Binding-site contacts:
Ligand atom C17 contacts residue NAD1 of chain 3.B at 3.8 Å.
Ligand atom C19 contacts residue LEU193 of chain 3.A at 3.8 Å (hydrophobic).
Ligand atom C19 contacts residue NAD1 of chain 3.B at 3.6 Å.
Ligand atom C10 contacts residue GLN150 of chain 3.A at 3.9 Å.
Ligand atom C7 contacts residue MET201 of chain 3.A at 4.0 Å (hydrophobic).
Ligand atom C17 contacts residue TYR156 of chain 3.A at 3.5 Å (hydrophobic).
Ligand atom C20 contacts residue TRP194 of chain 3.A at 3.9 Å (hydrophobic).
Ligand atom C4 contacts residue TRP194 of chain 3.A at 3.9 Å (hydrophobic).
Ligand atom O3 contacts residue TYR156 of chain 3.A at 2.5 Å (h-bond).
Ligand atom C15 contacts residue HIS95 of chain 3.A at 3.8 Å.
Ligand atom C21 contacts residue TRP194 of chain 3.A at 4.1 Å (hydrophobic).
Ligand atom C21 contacts residue HIS95 of chain 3.A at 4.1 Å.
Ligand atom C12 contacts residue HIS95 of chain 3.A at 4.2 Å.
Ligand atom O3 contacts residue LEU193 of chain 3.A at 4.2 Å.
Ligand atom C15 contacts residue TYR255 of chain 2.A at 4.2 Å (hydrophobic).
Ligand atom C12 contacts residue GLN150 of chain 3.A at 3.6 Å.
Ligand atom C18 contacts residue HIS95 of chain 3.A at 3.6 Å.
Ligand atom O3 contacts residue HIS95 of chain 3.A at 3.7 Å.
Ligand atom C15 contacts residue GLN150 of chain 3.A at 3.5 Å.
Ligand atom C9 contacts residue GLN150 of chain 3.A at 3.3 Å.
Ligand atom C4 contacts residue LEU197 of chain 3.A at 4.3 Å (hydrophobic).
Ligand atom C2 contacts residue TRP194 of chain 3.A at 3.8 Å (hydrophobic).
Ligand atom C20 contacts residue HIS95 of chain 3.A at 4.3 Å.
Ligand atom C3 contacts residue TRP194 of chain 3.A at 4.0 Å (hydrophobic).
Ligand atom C20 contacts residue LEU197 of chain 3.A at 3.7 Å (hydrophobic).
Ligand atom C14 contacts residue ASN188 of chain 3.A at 4.2 Å.
Ligand atom C14 contacts residue TYR255 of chain 2.A at 3.8 Å (hydrophobic).
Ligand atom C19 contacts residue LEU197 of chain 3.A at 4.2 Å (hydrophobic).
Ligand atom O1 contacts residue MET201 of chain 3.A at 3.3 Å.
Ligand atom C18 contacts residue NAD1 of chain 3.B at 3.4 Å.
Ligand atom C20 contacts residue NAD1 of chain 3.B at 4.2 Å.
Ligand atom C17 contacts residue HIS95 of chain 3.A at 3.2 Å.
Ligand atom O1 contacts residue THR207 of chain 3.A at 3.3 Å.
Ligand atom C16 contacts residue HIS95 of chain 3.A at 3.5 Å.
Ligand atom C19 contacts residue HIS95 of chain 3.A at 3.8 Å.
Ligand atom C3 contacts residue LEU197 of chain 3.A at 3.5 Å (hydrophobic).
Ligand atom C18 contacts residue TYR156 of chain 3.A at 3.4 Å (hydrophobic).
Ligand atom O3 contacts residue NAD1 of chain 3.B at 3.1 Å.
Ligand atom C14 contacts residue GLN150 of chain 3.A at 3.7 Å.
Ligand atom C15 contacts residue VAL145 of chain 3.A at 4.2 Å (hydrophobic).

This small molecule binds to this protein.
Small molecule (SMILES): C[C@]12CC[C@@H]3c4ccc(O)cc4CC[C@H]3[C@@H]1CCC2=O

Sequence of chain 2.A:
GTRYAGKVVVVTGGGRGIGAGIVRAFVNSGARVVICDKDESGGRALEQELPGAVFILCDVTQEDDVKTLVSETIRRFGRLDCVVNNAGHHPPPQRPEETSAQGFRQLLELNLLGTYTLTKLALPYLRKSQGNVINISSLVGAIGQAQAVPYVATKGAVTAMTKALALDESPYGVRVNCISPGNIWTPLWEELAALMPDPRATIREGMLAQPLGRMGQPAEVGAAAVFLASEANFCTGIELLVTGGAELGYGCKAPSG

Sequence of chain 3.A:
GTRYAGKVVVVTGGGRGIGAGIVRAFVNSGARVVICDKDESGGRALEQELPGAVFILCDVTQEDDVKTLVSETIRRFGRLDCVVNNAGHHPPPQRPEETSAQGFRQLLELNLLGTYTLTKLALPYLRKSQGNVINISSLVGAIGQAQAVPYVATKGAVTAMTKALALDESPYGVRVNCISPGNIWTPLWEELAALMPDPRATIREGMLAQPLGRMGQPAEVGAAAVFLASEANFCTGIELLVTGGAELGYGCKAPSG